A protein and the small-molecule ligand that binds it are described below.
Small molecule (SMILES): CCN(/C=C\c1nc(Nc2ccccc2)nc2nc[nH]c12)CC

Sequence of chain 1.A:
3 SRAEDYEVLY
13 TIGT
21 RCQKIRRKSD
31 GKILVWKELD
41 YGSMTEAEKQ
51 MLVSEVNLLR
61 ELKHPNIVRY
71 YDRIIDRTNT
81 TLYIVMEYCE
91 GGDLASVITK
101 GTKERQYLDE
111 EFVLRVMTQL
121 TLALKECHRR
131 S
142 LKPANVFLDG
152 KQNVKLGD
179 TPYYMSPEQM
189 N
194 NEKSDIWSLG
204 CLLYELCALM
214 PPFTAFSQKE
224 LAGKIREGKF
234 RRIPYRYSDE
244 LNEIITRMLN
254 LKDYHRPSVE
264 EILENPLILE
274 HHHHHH

Binding-site contacts:
Ligand atom C07 contacts residue CYS22 of chain 1.A at 3.6 Å (hydrophobic).
Ligand atom C16 contacts residue GLY92 of chain 1.A at 3.9 Å.
Ligand atom N21 contacts residue MET86 of chain 1.A at 3.8 Å.
Ligand atom N23 contacts residue GLU87 of chain 1.A at 2.8 Å (salt-bridge).
Ligand atom C12 contacts residue CYS89 of chain 1.A at 3.5 Å (hydrophobic).
Ligand atom C10 contacts residue CYS89 of chain 1.A at 3.8 Å (hydrophobic).
Ligand atom C17 contacts residue GLU90 of chain 1.A at 3.9 Å.
Ligand atom C17 contacts residue CYS89 of chain 1.A at 3.4 Å (hydrophobic).
Ligand atom C22 contacts residue VAL35 of chain 1.A at 3.6 Å (hydrophobic).
Ligand atom C22 contacts residue GLU87 of chain 1.A at 3.5 Å.
Ligand atom N18 contacts residue CYS89 of chain 1.A at 3.4 Å (h-bond).
Ligand atom N03 contacts residue ILE14 of chain 1.A at 4.0 Å.
Ligand atom C04 contacts residue ILE14 of chain 1.A at 4.0 Å (hydrophobic).
Ligand atom C19 contacts residue CYS89 of chain 1.A at 4.0 Å (hydrophobic).
Ligand atom C02 contacts residue PHE148 of chain 1.A at 4.1 Å (hydrophobic).
Ligand atom C08 contacts residue PHE148 of chain 1.A at 3.7 Å (hydrophobic).
Ligand atom C16 contacts residue GLU90 of chain 1.A at 4.0 Å.
Ligand atom C17 contacts residue TYR88 of chain 1.A at 3.8 Å (hydrophobic).
Ligand atom N23 contacts residue VAL35 of chain 1.A at 3.8 Å.
Ligand atom N09 contacts residue PHE148 of chain 1.A at 3.8 Å.
Ligand atom C01 contacts residue ASP93 of chain 1.A at 3.6 Å.
Ligand atom N21 contacts residue VAL35 of chain 1.A at 4.0 Å.
Ligand atom C17 contacts residue GLY92 of chain 1.A at 3.8 Å.
Ligand atom C12 contacts residue GLY92 of chain 1.A at 3.8 Å.
Ligand atom N23 contacts residue CYS89 of chain 1.A at 4.0 Å.
Ligand atom C19 contacts residue VAL35 of chain 1.A at 4.1 Å (hydrophobic).
Ligand atom N11 contacts residue CYS89 of chain 1.A at 2.9 Å (h-bond).
Ligand atom C12 contacts residue TYR88 of chain 1.A at 4.1 Å (hydrophobic).
Ligand atom N18 contacts residue TYR88 of chain 1.A at 4.1 Å.
Ligand atom C13 contacts residue GLY92 of chain 1.A at 4.0 Å.
Ligand atom C06 contacts residue CYS22 of chain 1.A at 3.9 Å (hydrophobic).
Ligand atom C07 contacts residue PHE148 of chain 1.A at 4.0 Å (hydrophobic).
Ligand atom N11 contacts residue TYR88 of chain 1.A at 3.6 Å.
Ligand atom C20 contacts residue PHE148 of chain 1.A at 4.1 Å (hydrophobic).
Ligand atom C22 contacts residue MET86 of chain 1.A at 3.5 Å (hydrophobic).
Ligand atom C07 contacts residue LYS37 of chain 1.A at 3.9 Å.
Ligand atom C22 contacts residue VAL68 of chain 1.A at 4.0 Å (hydrophobic).
Ligand atom C19 contacts residue GLU87 of chain 1.A at 3.9 Å.
Ligand atom C08 contacts residue CYS22 of chain 1.A at 4.1 Å (hydrophobic).
Ligand atom C06 contacts residue LYS37 of chain 1.A at 3.9 Å.